A protein and the small-molecule ligand that binds it are described below.
Small molecule (SMILES): CC(=O)N[C@@H]1[C@@H](O)[C@H](O)[C@@H](CO)O[C@H]1O

Sequence of chain 1.B:
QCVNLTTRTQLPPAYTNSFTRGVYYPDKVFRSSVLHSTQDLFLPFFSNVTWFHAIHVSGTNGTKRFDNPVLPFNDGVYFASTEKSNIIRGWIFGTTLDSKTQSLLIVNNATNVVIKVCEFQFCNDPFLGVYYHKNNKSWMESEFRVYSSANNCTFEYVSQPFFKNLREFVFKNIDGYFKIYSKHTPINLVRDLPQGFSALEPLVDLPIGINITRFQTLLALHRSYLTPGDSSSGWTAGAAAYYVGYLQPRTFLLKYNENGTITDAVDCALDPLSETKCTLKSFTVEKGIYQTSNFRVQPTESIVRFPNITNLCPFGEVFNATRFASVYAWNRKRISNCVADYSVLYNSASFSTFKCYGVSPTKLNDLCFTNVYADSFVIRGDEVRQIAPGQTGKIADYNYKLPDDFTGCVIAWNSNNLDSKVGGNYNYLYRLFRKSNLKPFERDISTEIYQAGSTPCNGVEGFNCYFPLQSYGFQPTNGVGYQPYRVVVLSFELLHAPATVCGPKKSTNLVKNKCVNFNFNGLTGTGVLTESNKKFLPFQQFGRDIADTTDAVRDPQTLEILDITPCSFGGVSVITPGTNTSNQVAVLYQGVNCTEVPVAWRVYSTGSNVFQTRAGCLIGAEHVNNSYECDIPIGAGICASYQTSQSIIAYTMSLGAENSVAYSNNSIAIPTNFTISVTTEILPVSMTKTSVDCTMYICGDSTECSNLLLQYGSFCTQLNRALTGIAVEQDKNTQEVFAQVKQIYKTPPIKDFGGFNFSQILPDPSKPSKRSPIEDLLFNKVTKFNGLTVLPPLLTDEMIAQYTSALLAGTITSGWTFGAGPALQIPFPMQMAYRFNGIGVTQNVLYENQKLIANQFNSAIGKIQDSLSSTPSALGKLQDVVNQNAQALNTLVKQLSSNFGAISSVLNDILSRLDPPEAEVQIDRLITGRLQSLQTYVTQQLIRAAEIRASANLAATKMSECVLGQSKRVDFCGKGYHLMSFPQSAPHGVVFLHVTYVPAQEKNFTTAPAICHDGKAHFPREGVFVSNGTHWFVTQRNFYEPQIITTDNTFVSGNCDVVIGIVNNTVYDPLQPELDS

Binding-site contacts:
Ligand atom C1 contacts residue ASN590 of chain 1.B at 1.4 Å.
Ligand atom C8 contacts residue THR591 of chain 1.B at 3.1 Å.
Ligand atom C7 contacts residue ASN590 of chain 1.B at 3.0 Å.
Ligand atom C5 contacts residue ASN590 of chain 1.B at 3.6 Å.
Ligand atom O5 contacts residue ASN590 of chain 1.B at 2.3 Å (h-bond).
Ligand atom N2 contacts residue THR591 of chain 1.B at 4.2 Å.
Ligand atom C7 contacts residue THR591 of chain 1.B at 3.1 Å.
Ligand atom C3 contacts residue ASN590 of chain 1.B at 3.8 Å.
Ligand atom N2 contacts residue ASN590 of chain 1.B at 2.4 Å (h-bond).
Ligand atom O7 contacts residue ASN590 of chain 1.B at 3.9 Å.
Ligand atom C2 contacts residue ASN590 of chain 1.B at 2.5 Å.
Ligand atom C8 contacts residue ASN590 of chain 1.B at 3.3 Å.
Ligand atom C8 contacts residue GLY588 of chain 1.B at 3.5 Å.
Ligand atom C4 contacts residue ASN590 of chain 1.B at 4.2 Å.
Ligand atom O6 contacts residue ASN590 of chain 1.B at 4.4 Å.
Ligand atom O7 contacts residue THR591 of chain 1.B at 2.6 Å (h-bond).